Binding-site contacts:
Ligand atom O contacts residue GLY69 of chain 1.B at 3.2 Å.
Ligand atom N contacts residue VAL185 of chain 1.B at 3.0 Å (h-bond).
Ligand atom CL contacts residue ILE163 of chain 1.B at 3.5 Å.
Ligand atom C1 contacts residue TYR159 of chain 1.B at 3.8 Å (hydrophobic).
Ligand atom C16 contacts residue ASN141 of chain 1.B at 3.9 Å.
Ligand atom C5 contacts residue MET248 of chain 1.B at 3.6 Å (hydrophobic).
Ligand atom N1 contacts residue ASN141 of chain 1.B at 3.1 Å (h-bond).
Ligand atom C22 contacts residue HIS183 of chain 1.B at 3.7 Å.
Ligand atom C15 contacts residue ASN141 of chain 1.B at 3.7 Å.
Ligand atom C22 contacts residue MET186 of chain 1.B at 3.7 Å (hydrophobic).
Ligand atom C14 contacts residue PRO182 of chain 1.B at 3.2 Å (hydrophobic).
Ligand atom C23 contacts residue VAL185 of chain 1.B at 3.4 Å (hydrophobic).
Ligand atom O contacts residue LEU68 of chain 1.B at 3.7 Å.
Ligand atom C23 contacts residue PRO182 of chain 1.B at 3.8 Å (hydrophobic).
Ligand atom C24 contacts residue ILE187 of chain 1.B at 3.7 Å (hydrophobic).
Ligand atom C contacts residue TYR159 of chain 1.B at 3.8 Å (hydrophobic).
Ligand atom C13 contacts residue PRO182 of chain 1.B at 3.8 Å (hydrophobic).
Ligand atom CL contacts residue MET244 of chain 1.B at 3.1 Å.
Ligand atom C4 contacts residue MET248 of chain 1.B at 3.7 Å (hydrophobic).
Ligand atom C15 contacts residue HIS183 of chain 1.B at 3.4 Å.
Ligand atom C20 contacts residue VAL76 of chain 1.B at 3.7 Å (hydrophobic).
Ligand atom C6 contacts residue MET244 of chain 1.B at 3.7 Å (hydrophobic).
Ligand atom C14 contacts residue VAL185 of chain 1.B at 3.3 Å (hydrophobic).
Ligand atom C21 contacts residue HIS183 of chain 1.B at 3.6 Å.
Ligand atom C20 contacts residue GLY69 of chain 1.B at 3.8 Å.
Ligand atom C1 contacts residue ILE187 of chain 1.B at 3.6 Å (hydrophobic).
Ligand atom C21 contacts residue MET186 of chain 1.B at 3.7 Å (hydrophobic).
Ligand atom C5 contacts residue MET244 of chain 1.B at 3.5 Å (hydrophobic).
Ligand atom N contacts residue PRO182 of chain 1.B at 3.0 Å (h-bond).
Ligand atom C12 contacts residue VAL185 of chain 1.B at 3.4 Å (hydrophobic).
Ligand atom C contacts residue LEU151 of chain 1.B at 3.7 Å (hydrophobic).
Ligand atom N2 contacts residue HIS183 of chain 1.B at 2.5 Å (h-bond).
Ligand atom C23 contacts residue ILE187 of chain 1.B at 3.6 Å (hydrophobic).
Ligand atom C18 contacts residue LEU68 of chain 1.B at 3.2 Å (hydrophobic).
Ligand atom C14 contacts residue HIS183 of chain 1.B at 3.4 Å.
Ligand atom C13 contacts residue ASN141 of chain 1.B at 3.4 Å.
Ligand atom C13 contacts residue VAL185 of chain 1.B at 3.2 Å (hydrophobic).
Ligand atom C16 contacts residue MET186 of chain 1.B at 3.9 Å (hydrophobic).
Ligand atom CL contacts residue VAL185 of chain 1.B at 3.3 Å.
Ligand atom C11 contacts residue VAL185 of chain 1.B at 3.9 Å (hydrophobic).

Sequence of chain 1.B:
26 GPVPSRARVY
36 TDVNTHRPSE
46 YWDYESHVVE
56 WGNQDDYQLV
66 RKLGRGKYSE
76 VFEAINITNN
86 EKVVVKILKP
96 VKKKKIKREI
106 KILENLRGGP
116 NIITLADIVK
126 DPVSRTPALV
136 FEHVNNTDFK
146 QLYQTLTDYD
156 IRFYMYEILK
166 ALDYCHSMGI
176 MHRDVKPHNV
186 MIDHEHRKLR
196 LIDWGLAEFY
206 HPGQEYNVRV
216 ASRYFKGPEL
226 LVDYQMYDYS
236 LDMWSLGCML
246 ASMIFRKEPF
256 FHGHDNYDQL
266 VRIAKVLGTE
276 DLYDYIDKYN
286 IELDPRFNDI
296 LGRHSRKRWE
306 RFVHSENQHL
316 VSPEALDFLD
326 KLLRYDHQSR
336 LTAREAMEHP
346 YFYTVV

This protein binds this small molecule.
Small molecule (SMILES): CCc1ccccc1-c1ccc(CNCCc2nc3cc(OC)ccc3[nH]2)cc1Cl